Binding-site contacts:
Ligand atom O4 contacts residue SER68 of chain 1.A at 3.0 Å.
Ligand atom O1 contacts residue SER68 of chain 1.A at 2.8 Å.
Ligand atom O2 contacts residue SER69 of chain 1.A at 4.3 Å.
Ligand atom O3 contacts residue SER69 of chain 1.A at 3.0 Å (h-bond).
Ligand atom O3 contacts residue ALA67 of chain 1.A at 4.1 Å.
Ligand atom O2 contacts residue SER68 of chain 1.A at 3.8 Å.
Ligand atom N contacts residue SER68 of chain 1.A at 4.2 Å.
Ligand atom P contacts residue SER68 of chain 1.A at 2.5 Å.
Ligand atom P contacts residue SER69 of chain 1.A at 4.1 Å.
Ligand atom O3 contacts residue SER68 of chain 1.A at 1.4 Å.
Ligand atom CA contacts residue SER68 of chain 1.A at 4.4 Å.
Ligand atom CA contacts residue SER69 of chain 1.A at 4.5 Å.
Ligand atom O4 contacts residue SER69 of chain 1.A at 3.8 Å.

Sequence of chain 1.A:
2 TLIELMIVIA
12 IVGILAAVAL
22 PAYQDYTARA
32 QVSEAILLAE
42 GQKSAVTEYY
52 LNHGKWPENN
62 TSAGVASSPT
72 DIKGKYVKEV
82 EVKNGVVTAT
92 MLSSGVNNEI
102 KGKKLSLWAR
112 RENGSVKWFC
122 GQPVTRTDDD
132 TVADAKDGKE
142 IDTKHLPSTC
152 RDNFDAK

The small molecule below binds the protein below.
Small molecule (SMILES): NCCOP(=O)(O)O